Sequence of chain 1.A:
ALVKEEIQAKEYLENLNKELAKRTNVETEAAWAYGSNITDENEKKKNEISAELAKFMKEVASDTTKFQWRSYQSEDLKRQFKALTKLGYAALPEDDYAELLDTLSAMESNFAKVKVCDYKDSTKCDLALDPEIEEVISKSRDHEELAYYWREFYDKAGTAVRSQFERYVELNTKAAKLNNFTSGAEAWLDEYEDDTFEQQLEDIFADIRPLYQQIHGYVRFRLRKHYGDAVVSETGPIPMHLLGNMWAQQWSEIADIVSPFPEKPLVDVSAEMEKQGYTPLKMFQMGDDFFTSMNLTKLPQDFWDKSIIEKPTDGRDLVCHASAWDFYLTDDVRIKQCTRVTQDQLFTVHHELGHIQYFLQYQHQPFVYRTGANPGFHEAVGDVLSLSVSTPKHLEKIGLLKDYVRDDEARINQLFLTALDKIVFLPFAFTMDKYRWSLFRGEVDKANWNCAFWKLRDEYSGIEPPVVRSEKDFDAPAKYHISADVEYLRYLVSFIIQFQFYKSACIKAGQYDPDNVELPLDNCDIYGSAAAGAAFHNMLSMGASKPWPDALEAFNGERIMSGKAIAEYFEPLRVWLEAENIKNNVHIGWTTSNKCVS

Binding-site contacts:
Ligand atom C8 contacts residue ARG316 of chain 1.A at 3.3 Å.
Ligand atom C3 contacts residue ASN37 of chain 1.A at 3.7 Å.
Ligand atom C5 contacts residue THR39 of chain 1.A at 4.2 Å.
Ligand atom O6 contacts residue THR39 of chain 1.A at 2.7 Å (h-bond).
Ligand atom C4 contacts residue ASN37 of chain 1.A at 4.0 Å.
Ligand atom C1 contacts residue ASN37 of chain 1.A at 1.4 Å.
Ligand atom C1 contacts residue ASN42 of chain 1.A at 4.2 Å.
Ligand atom O6 contacts residue ASN42 of chain 1.A at 3.9 Å.
Ligand atom C2 contacts residue ASN37 of chain 1.A at 2.4 Å.
Ligand atom C6 contacts residue THR39 of chain 1.A at 4.1 Å.
Ligand atom O5 contacts residue THR39 of chain 1.A at 3.7 Å.
Ligand atom O7 contacts residue ASN37 of chain 1.A at 3.7 Å.
Ligand atom C1 contacts residue THR39 of chain 1.A at 4.1 Å.
Ligand atom C7 contacts residue ASN37 of chain 1.A at 3.6 Å.
Ligand atom C7 contacts residue ARG316 of chain 1.A at 4.3 Å.
Ligand atom O5 contacts residue ASN37 of chain 1.A at 2.2 Å (h-bond).
Ligand atom C8 contacts residue ASP314 of chain 1.A at 3.6 Å.
Ligand atom C6 contacts residue GLU41 of chain 1.A at 3.3 Å.
Ligand atom C5 contacts residue ASN37 of chain 1.A at 3.5 Å.
Ligand atom O5 contacts residue ASN42 of chain 1.A at 3.6 Å.
Ligand atom O6 contacts residue GLU41 of chain 1.A at 3.4 Å (salt-bridge).
Ligand atom O7 contacts residue ARG316 of chain 1.A at 4.4 Å.
Ligand atom N2 contacts residue ASN37 of chain 1.A at 3.0 Å (h-bond).

The small molecule below binds the protein below.
Small molecule (SMILES): CC(=O)N[C@@H]1[C@@H](O)[C@H](O)[C@@H](CO)O[C@H]1O